Sequence of chain 1.E:
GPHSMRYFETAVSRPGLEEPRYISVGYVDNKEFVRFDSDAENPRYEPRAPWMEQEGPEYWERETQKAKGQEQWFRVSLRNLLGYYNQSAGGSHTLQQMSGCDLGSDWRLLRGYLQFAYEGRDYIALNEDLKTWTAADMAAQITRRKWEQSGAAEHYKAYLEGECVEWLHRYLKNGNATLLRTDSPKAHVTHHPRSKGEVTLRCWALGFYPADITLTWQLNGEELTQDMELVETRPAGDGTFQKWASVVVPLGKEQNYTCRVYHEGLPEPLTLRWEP

Binding-site contacts:
Ligand atom CD contacts residue TRP167 of chain 1.E at 3.4 Å (hydrophobic).
Ligand atom N contacts residue TYR156 of chain 1.E at 3.2 Å (h-bond).
Ligand atom N contacts residue TYR7 of chain 1.E at 3.2 Å (h-bond).
Ligand atom N contacts residue TYR171 of chain 1.E at 2.8 Å (h-bond).
Ligand atom O contacts residue TYR84 of chain 1.E at 2.4 Å (h-bond).
Ligand atom O contacts residue TYR159 of chain 1.E at 2.7 Å (h-bond).
Ligand atom NZ contacts residue TRP167 of chain 1.E at 3.2 Å.
Ligand atom C contacts residue TYR84 of chain 1.E at 3.1 Å (hydrophobic).
Ligand atom O contacts residue TRP73 of chain 1.E at 3.1 Å (h-bond).
Ligand atom CE1 contacts residue HIS155 of chain 1.E at 3.4 Å.
Ligand atom CB contacts residue TYR156 of chain 1.E at 3.3 Å (hydrophobic).
Ligand atom CG1 contacts residue SER77 of chain 1.E at 3.4 Å.
Ligand atom OXT contacts residue TYR84 of chain 1.E at 3.0 Å (h-bond).
Ligand atom CE contacts residue TRP167 of chain 1.E at 3.4 Å (hydrophobic).
Ligand atom OXT contacts residue ASN80 of chain 1.E at 2.9 Å (h-bond).
Ligand atom OD1 contacts residue GLN70 of chain 1.E at 3.5 Å (h-bond).
Ligand atom N contacts residue TYR7 of chain 1.E at 3.2 Å.
Ligand atom O contacts residue TRP147 of chain 1.E at 3.2 Å (h-bond).
Ligand atom CA contacts residue TYR7 of chain 1.E at 3.4 Å (hydrophobic).
Ligand atom CA contacts residue TRP73 of chain 1.E at 3.3 Å (hydrophobic).
Ligand atom OD2 contacts residue GLN97 of chain 1.E at 2.4 Å (h-bond).
Ligand atom OD1 contacts residue TYR156 of chain 1.E at 3.4 Å.
Ligand atom OD2 contacts residue TRP73 of chain 1.E at 3.4 Å.
Ligand atom O contacts residue LYS146 of chain 1.E at 3.4 Å (salt-bridge).
Ligand atom O contacts residue TRP147 of chain 1.E at 2.9 Å (h-bond).
Ligand atom N contacts residue SER77 of chain 1.E at 3.1 Å (h-bond).
Ligand atom OXT contacts residue LYS146 of chain 1.E at 3.1 Å (salt-bridge).
Ligand atom CG2 contacts residue THR143 of chain 1.E at 3.4 Å.
Ligand atom CA contacts residue TYR156 of chain 1.E at 3.5 Å (hydrophobic).
Ligand atom O contacts residue THR143 of chain 1.E at 2.8 Å (h-bond).
Ligand atom N contacts residue GLU63 of chain 1.E at 3.3 Å (salt-bridge).
Ligand atom NZ contacts residue TYR59 of chain 1.E at 3.2 Å.
Ligand atom OD1 contacts residue GLN97 of chain 1.E at 3.0 Å (h-bond).
Ligand atom CG contacts residue GLU63 of chain 1.E at 3.4 Å.
Ligand atom N contacts residue GLN70 of chain 1.E at 3.0 Å (h-bond).
Ligand atom CB contacts residue TYR7 of chain 1.E at 3.5 Å (hydrophobic).
Ligand atom O contacts residue LYS66 of chain 1.E at 3.0 Å (salt-bridge).
Ligand atom CB contacts residue TRP73 of chain 1.E at 3.4 Å (hydrophobic).
Ligand atom CG contacts residue GLN97 of chain 1.E at 3.3 Å.
Ligand atom C contacts residue TYR7 of chain 1.E at 3.4 Å (hydrophobic).

A protein and the small-molecule ligand that binds it are described below.
Small molecule (SMILES): CC[C@H](C)[C@H](NC(=O)[C@@H]1CCCN1C(=O)[C@H](C)NC(=O)[C@H](Cc1ccc(O)cc1)NC(=O)[C@H](CC(=O)O)NC(=O)[C@H](Cc1ccc(O)cc1)NC(=O)[C@@H]1CCCN1C(=O)[C@H](C)NC(=O)[C@@H](N)CCCCN)C(=O)O